Sequence of chain 1.C:
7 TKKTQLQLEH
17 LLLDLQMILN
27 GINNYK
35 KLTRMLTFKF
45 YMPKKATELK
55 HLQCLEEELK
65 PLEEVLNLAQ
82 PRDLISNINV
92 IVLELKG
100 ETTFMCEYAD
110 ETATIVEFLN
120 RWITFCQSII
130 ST

Binding-site contacts:
Ligand atom C28 contacts residue PHE42 of chain 1.C at 3.7 Å (hydrophobic).
Ligand atom C11 contacts residue LEU72 of chain 1.C at 3.9 Å (hydrophobic).
Ligand atom C16 contacts residue LEU72 of chain 1.C at 3.9 Å (hydrophobic).
Ligand atom N4 contacts residue LYS43 of chain 1.C at 3.1 Å (salt-bridge).
Ligand atom N1 contacts residue TYR45 of chain 1.C at 3.4 Å.
Ligand atom C10 contacts residue LEU72 of chain 1.C at 3.8 Å (hydrophobic).
Ligand atom N1 contacts residue GLU62 of chain 1.C at 2.7 Å (salt-bridge).
Ligand atom C21 contacts residue LEU72 of chain 1.C at 3.6 Å (hydrophobic).
Ligand atom C38 contacts residue LYS43 of chain 1.C at 3.6 Å.
Ligand atom N4 contacts residue PRO65 of chain 1.C at 3.7 Å.
Ligand atom O44 contacts residue LYS43 of chain 1.C at 3.2 Å (salt-bridge).
Ligand atom C14 contacts residue PHE42 of chain 1.C at 3.7 Å (hydrophobic).
Ligand atom N5 contacts residue TYR45 of chain 1.C at 3.9 Å.
Ligand atom O43 contacts residue LEU72 of chain 1.C at 2.9 Å (h-bond).
Ligand atom C17 contacts residue GLU62 of chain 1.C at 3.5 Å.
Ligand atom C27 contacts residue PHE42 of chain 1.C at 3.9 Å (hydrophobic).
Ligand atom C12 contacts residue LYS35 of chain 1.C at 3.7 Å.
Ligand atom C24 contacts residue LEU72 of chain 1.C at 3.6 Å (hydrophobic).
Ligand atom N1 contacts residue PRO65 of chain 1.C at 3.6 Å.
Ligand atom C38 contacts residue THR111 of chain 1.C at 3.7 Å.
Ligand atom C24 contacts residue ARG38 of chain 1.C at 4.0 Å.
Ligand atom C25 contacts residue LYS43 of chain 1.C at 3.5 Å.
Ligand atom C20 contacts residue LYS35 of chain 1.C at 3.4 Å.
Ligand atom C33 contacts residue LEU72 of chain 1.C at 3.7 Å (hydrophobic).
Ligand atom C17 contacts residue TYR45 of chain 1.C at 3.7 Å (hydrophobic).
Ligand atom C35 contacts residue LEU72 of chain 1.C at 3.5 Å (hydrophobic).
Ligand atom CL8 contacts residue THR41 of chain 1.C at 3.1 Å.
Ligand atom N4 contacts residue GLU62 of chain 1.C at 2.8 Å (salt-bridge).
Ligand atom O40 contacts residue LYS35 of chain 1.C at 3.4 Å.
Ligand atom CL8 contacts residue MET39 of chain 1.C at 3.1 Å.
Ligand atom C39 contacts residue ARG38 of chain 1.C at 3.9 Å.
Ligand atom CL9 contacts residue MET39 of chain 1.C at 3.3 Å.
Ligand atom C12 contacts residue ARG38 of chain 1.C at 3.7 Å.
Ligand atom C36 contacts residue LYS43 of chain 1.C at 3.8 Å.
Ligand atom C38 contacts residue TYR45 of chain 1.C at 3.7 Å (hydrophobic).
Ligand atom O41 contacts residue LYS35 of chain 1.C at 3.1 Å (salt-bridge).
Ligand atom O44 contacts residue PHE42 of chain 1.C at 3.3 Å.
Ligand atom C32 contacts residue TYR45 of chain 1.C at 3.7 Å (hydrophobic).
Ligand atom CL9 contacts residue ARG38 of chain 1.C at 3.7 Å.
Ligand atom C30 contacts residue LEU72 of chain 1.C at 3.8 Å (hydrophobic).

The small molecule below binds the protein below.
Small molecule (SMILES): [H]/N=C(\N)N[C@H](CC(C)C)C(=O)NCC(=O)N1CCC(c2cc(-c3ccc(OCc4ccc(C(=O)O)o4)c(Cl)c3Cl)nn2C)CC1